This protein binds this small molecule.
Small molecule (SMILES): CC(=O)N[C@@H]1[C@@H](O)[C@H](O)[C@@H](CO)O[C@H]1O

Sequence of chain 1.EA:
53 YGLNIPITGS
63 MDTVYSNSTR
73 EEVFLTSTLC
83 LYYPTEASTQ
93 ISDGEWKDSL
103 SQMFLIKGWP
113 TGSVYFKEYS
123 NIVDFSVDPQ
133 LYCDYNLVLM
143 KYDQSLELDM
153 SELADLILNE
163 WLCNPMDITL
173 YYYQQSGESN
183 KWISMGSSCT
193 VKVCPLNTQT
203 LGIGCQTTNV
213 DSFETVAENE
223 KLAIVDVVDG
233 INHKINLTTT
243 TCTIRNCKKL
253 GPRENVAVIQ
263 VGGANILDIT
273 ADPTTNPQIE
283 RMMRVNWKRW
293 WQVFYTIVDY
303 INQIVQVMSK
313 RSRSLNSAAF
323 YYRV

Binding-site contacts:
Ligand atom C7 contacts residue ASN69 of chain 1.EA at 3.8 Å.
Ligand atom C1 contacts residue ASN69 of chain 1.EA at 1.5 Å.
Ligand atom C2 contacts residue ASN69 of chain 1.EA at 2.5 Å.
Ligand atom O5 contacts residue ASN69 of chain 1.EA at 2.5 Å (h-bond).
Ligand atom C4 contacts residue ASN69 of chain 1.EA at 4.3 Å.
Ligand atom C5 contacts residue ASN69 of chain 1.EA at 3.8 Å.
Ligand atom O7 contacts residue ASN69 of chain 1.EA at 4.5 Å.
Ligand atom C3 contacts residue ASN69 of chain 1.EA at 3.8 Å.
Ligand atom N2 contacts residue ASN69 of chain 1.EA at 2.8 Å (h-bond).